Binding-site contacts:
Ligand atom C2 contacts residue ASN90 of chain 1.E at 4.2 Å.
Ligand atom O6 contacts residue TYR12 of chain 1.E at 3.5 Å.
Ligand atom C1 contacts residue GLN56 of chain 1.E at 4.4 Å.
Ligand atom O3 contacts residue GLU51 of chain 1.E at 4.1 Å.
Ligand atom C3 contacts residue GLN56 of chain 1.E at 3.7 Å.
Ligand atom O2 contacts residue GLN56 of chain 1.E at 2.8 Å (h-bond).
Ligand atom C5 contacts residue TRP88 of chain 1.E at 3.5 Å (hydrophobic).
Ligand atom O3 contacts residue GLN56 of chain 1.E at 4.3 Å.
Ligand atom O6 contacts residue TRP88 of chain 1.E at 4.2 Å.
Ligand atom O5 contacts residue GLN56 of chain 1.E at 3.9 Å.
Ligand atom C6 contacts residue TYR12 of chain 1.E at 4.2 Å (hydrophobic).
Ligand atom O6 contacts residue TRP88 of chain 1.E at 3.5 Å.
Ligand atom O3 contacts residue ASN90 of chain 1.E at 2.7 Å (h-bond).
Ligand atom S1 contacts residue GLN56 of chain 1.E at 3.5 Å.
Ligand atom C4 contacts residue GLN56 of chain 1.E at 4.3 Å.
Ligand atom O6 contacts residue GLN61 of chain 1.E at 3.0 Å (h-bond).
Ligand atom O3 contacts residue LYS91 of chain 1.E at 2.8 Å (salt-bridge).
Ligand atom C4 contacts residue GLU51 of chain 1.E at 3.3 Å.
Ligand atom O4 contacts residue GLN56 of chain 1.E at 3.2 Å (h-bond).
Ligand atom O4 contacts residue LYS91 of chain 1.E at 2.9 Å (salt-bridge).
Ligand atom O4 contacts residue GLU51 of chain 1.E at 2.7 Å (salt-bridge).
Ligand atom O3 contacts residue TRP88 of chain 1.E at 3.7 Å.
Ligand atom O2 contacts residue ASN90 of chain 1.E at 3.0 Å (h-bond).
Ligand atom C2 contacts residue GLN56 of chain 1.E at 3.5 Å.
Ligand atom O2 contacts residue LYS91 of chain 1.E at 4.4 Å.
Ligand atom C3 contacts residue TRP88 of chain 1.E at 3.6 Å (hydrophobic).
Ligand atom C6 contacts residue GLU51 of chain 1.E at 4.3 Å.
Ligand atom C4 contacts residue LYS91 of chain 1.E at 3.7 Å.
Ligand atom C6 contacts residue TRP88 of chain 1.E at 3.5 Å (hydrophobic).
Ligand atom C6 contacts residue GLN61 of chain 1.E at 4.0 Å.
Ligand atom C2 contacts residue LYS91 of chain 1.E at 3.7 Å.
Ligand atom C6 contacts residue GLN56 of chain 1.E at 4.1 Å.
Ligand atom C5 contacts residue GLN56 of chain 1.E at 4.3 Å.
Ligand atom O6 contacts residue HIS57 of chain 1.E at 3.8 Å.
Ligand atom C3 contacts residue LYS91 of chain 1.E at 3.6 Å.
Ligand atom C1 contacts residue GLN56 of chain 1.E at 3.6 Å.
Ligand atom C3 contacts residue GLU51 of chain 1.E at 4.4 Å.
Ligand atom C3 contacts residue ASN90 of chain 1.E at 3.7 Å.
Ligand atom C4 contacts residue TRP88 of chain 1.E at 3.5 Å (hydrophobic).
Ligand atom C6 contacts residue HIS57 of chain 1.E at 3.7 Å.

This small molecule binds to this protein.
Small molecule (SMILES): OC[C@H]1O[C@@H](S[C@@H]2O[C@H](CO)[C@H](O)[C@H](O)[C@H]2O)[C@H](O)[C@@H](O)[C@H]1O

Sequence of chain 1.E:
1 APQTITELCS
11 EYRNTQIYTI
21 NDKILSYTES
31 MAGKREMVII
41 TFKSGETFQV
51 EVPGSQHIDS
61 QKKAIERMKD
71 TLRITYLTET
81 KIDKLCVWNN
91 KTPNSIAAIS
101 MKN